Binding-site contacts:
Ligand atom O3G contacts residue GLN131 of chain 1.A at 3.1 Å (h-bond).
Ligand atom N3B contacts residue GLY133 of chain 1.A at 3.2 Å (h-bond).
Ligand atom N3 contacts residue MET94 of chain 1.A at 3.5 Å (h-bond).
Ligand atom N1 contacts residue ALA54 of chain 1.A at 3.4 Å.
Ligand atom O4' contacts residue ASN102 of chain 1.A at 3.2 Å.
Ligand atom O1B contacts residue ASN50 of chain 1.A at 2.4 Å (h-bond).
Ligand atom O3G contacts residue PHE132 of chain 1.A at 3.4 Å (h-bond).
Ligand atom O1G contacts residue ASN50 of chain 1.A at 3.6 Å.
Ligand atom O3' contacts residue SER109 of chain 1.A at 3.5 Å.
Ligand atom O2G contacts residue GLY133 of chain 1.A at 3.4 Å (h-bond).
Ligand atom O2' contacts residue LYS57 of chain 1.A at 3.2 Å (salt-bridge).
Ligand atom O2' contacts residue SER111 of chain 1.A at 3.6 Å.
Ligand atom O3A contacts residue GLY133 of chain 1.A at 2.9 Å.
Ligand atom N3B contacts residue GLN131 of chain 1.A at 3.0 Å (h-bond).
Ligand atom N7 contacts residue ASN50 of chain 1.A at 3.5 Å.
Ligand atom O3G contacts residue ARG333 of chain 1.A at 2.4 Å (salt-bridge).
Ligand atom O3' contacts residue GLY110 of chain 1.A at 3.0 Å (h-bond).
Ligand atom O3' contacts residue SER111 of chain 1.A at 2.9 Å (h-bond).
Ligand atom O2B contacts residue SER109 of chain 1.A at 2.6 Å (h-bond).
Ligand atom O2A contacts residue CA1 of chain 1.D at 2.9 Å.
Ligand atom O2A contacts residue VAL134 of chain 1.A at 3.5 Å (h-bond).
Ligand atom O1A contacts residue ASN50 of chain 1.A at 2.9 Å (h-bond).
Ligand atom O2' contacts residue GLY110 of chain 1.A at 3.4 Å.
Ligand atom N3B contacts residue PHE132 of chain 1.A at 3.4 Å (h-bond).
Ligand atom O1A contacts residue PHE136 of chain 1.A at 2.8 Å (h-bond).
Ligand atom O3A contacts residue VAL134 of chain 1.A at 3.5 Å (h-bond).
Ligand atom C4' contacts residue ASN102 of chain 1.A at 3.5 Å.
Ligand atom O2' contacts residue ASN102 of chain 1.A at 3.7 Å.
Ligand atom C4 contacts residue MET94 of chain 1.A at 3.6 Å (hydrophobic).
Ligand atom O1A contacts residue GLY135 of chain 1.A at 3.3 Å (h-bond).
Ligand atom N6 contacts residue ASP89 of chain 1.A at 2.8 Å (salt-bridge).
Ligand atom O2G contacts residue GLY135 of chain 1.A at 2.6 Å (h-bond).
Ligand atom N3B contacts residue GLY130 of chain 1.A at 3.3 Å.
Ligand atom O1G contacts residue GLU46 of chain 1.A at 3.2 Å (salt-bridge).
Ligand atom O2G contacts residue VAL134 of chain 1.A at 3.1 Å (h-bond).
Ligand atom O2A contacts residue GLY133 of chain 1.A at 3.2 Å (h-bond).
Ligand atom PB contacts residue SER109 of chain 1.A at 3.6 Å.
Ligand atom O3G contacts residue GLY130 of chain 1.A at 3.5 Å.
Ligand atom N6 contacts residue THR182 of chain 1.A at 3.4 Å.
Ligand atom N1 contacts residue THR182 of chain 1.A at 3.2 Å (h-bond).

A protein and the small-molecule ligand that binds it are described below.
Small molecule (SMILES): Nc1ncnc2c1ncn2[C@@H]1O[C@H](CO[P](=O)(O)O[P](=O)(O)NP(=O)(O)O)[C@@H](O)[C@H]1O

Sequence of chain 1.A:
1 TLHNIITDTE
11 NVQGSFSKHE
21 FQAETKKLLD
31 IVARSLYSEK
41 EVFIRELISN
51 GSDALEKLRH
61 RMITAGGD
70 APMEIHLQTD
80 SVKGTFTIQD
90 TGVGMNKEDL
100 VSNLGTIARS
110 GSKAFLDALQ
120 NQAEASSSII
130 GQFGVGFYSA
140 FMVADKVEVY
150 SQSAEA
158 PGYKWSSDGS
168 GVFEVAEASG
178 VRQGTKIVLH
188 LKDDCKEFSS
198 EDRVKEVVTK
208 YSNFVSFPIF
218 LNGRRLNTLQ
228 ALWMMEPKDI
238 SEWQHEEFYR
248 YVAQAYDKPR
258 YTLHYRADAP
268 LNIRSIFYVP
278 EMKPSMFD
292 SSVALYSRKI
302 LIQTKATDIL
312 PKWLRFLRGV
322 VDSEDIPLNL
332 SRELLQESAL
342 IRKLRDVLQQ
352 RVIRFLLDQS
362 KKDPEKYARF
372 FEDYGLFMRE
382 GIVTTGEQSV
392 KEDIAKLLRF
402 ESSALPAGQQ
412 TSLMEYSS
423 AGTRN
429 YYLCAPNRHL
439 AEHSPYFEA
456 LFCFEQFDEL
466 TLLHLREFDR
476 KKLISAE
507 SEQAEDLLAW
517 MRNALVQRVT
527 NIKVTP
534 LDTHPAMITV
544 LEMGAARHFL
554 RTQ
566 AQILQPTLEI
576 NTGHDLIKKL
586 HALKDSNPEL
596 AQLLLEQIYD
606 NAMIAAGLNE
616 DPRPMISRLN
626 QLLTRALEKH